Binding-site contacts:
Ligand atom C contacts residue ASN81 of chain 1.A at 3.7 Å.
Ligand atom CH contacts residue ILE87 of chain 1.A at 3.5 Å (hydrophobic).
Ligand atom CB contacts residue GLU82 of chain 1.A at 3.6 Å.
Ligand atom CH3 contacts residue ILE87 of chain 1.A at 3.8 Å (hydrophobic).
Ligand atom NZ contacts residue ILE87 of chain 1.A at 3.7 Å.
Ligand atom CA contacts residue ASN81 of chain 1.A at 3.5 Å.
Ligand atom O contacts residue GLU82 of chain 1.A at 2.8 Å (salt-bridge).
Ligand atom CH3 contacts residue PRO25 of chain 1.A at 3.4 Å (hydrophobic).
Ligand atom NH2 contacts residue GLU78 of chain 1.A at 2.7 Å (salt-bridge).
Ligand atom CZ contacts residue ASN81 of chain 1.A at 3.0 Å.
Ligand atom C contacts residue PHE80 of chain 1.A at 3.6 Å (hydrophobic).
Ligand atom NH1 contacts residue GLU82 of chain 1.A at 3.4 Å (salt-bridge).
Ligand atom NZ contacts residue VAL30 of chain 1.A at 3.5 Å.
Ligand atom CA contacts residue PHE80 of chain 1.A at 3.3 Å (hydrophobic).
Ligand atom NH1 contacts residue ASN81 of chain 1.A at 3.8 Å.
Ligand atom NH2 contacts residue ASN81 of chain 1.A at 2.9 Å (h-bond).
Ligand atom CH contacts residue VAL30 of chain 1.A at 3.7 Å (hydrophobic).
Ligand atom NZ contacts residue LYS40 of chain 1.A at 3.6 Å (salt-bridge).
Ligand atom CG contacts residue ASN81 of chain 1.A at 3.6 Å.
Ligand atom NE contacts residue GLU78 of chain 1.A at 2.9 Å (salt-bridge).
Ligand atom OH contacts residue ASN81 of chain 1.A at 3.0 Å (h-bond).
Ligand atom CA contacts residue GLU82 of chain 1.A at 3.3 Å.
Ligand atom N contacts residue PHE80 of chain 1.A at 2.9 Å (h-bond).
Ligand atom OH contacts residue TYR38 of chain 1.A at 3.8 Å.
Ligand atom C contacts residue ASN81 of chain 1.A at 3.7 Å.
Ligand atom NH2 contacts residue ASP83 of chain 1.A at 2.9 Å (salt-bridge).
Ligand atom CD contacts residue ASN81 of chain 1.A at 3.8 Å.
Ligand atom CE contacts residue LYS40 of chain 1.A at 3.6 Å.
Ligand atom NE contacts residue ASN81 of chain 1.A at 3.2 Å (h-bond).
Ligand atom CG contacts residue PHE80 of chain 1.A at 3.7 Å (hydrophobic).
Ligand atom O contacts residue ILE87 of chain 1.A at 3.2 Å.
Ligand atom CB contacts residue ASN81 of chain 1.A at 3.7 Å.
Ligand atom N contacts residue ASN81 of chain 1.A at 2.9 Å (h-bond).
Ligand atom CD contacts residue ILE87 of chain 1.A at 3.5 Å (hydrophobic).
Ligand atom CG contacts residue GLU82 of chain 1.A at 3.8 Å.
Ligand atom CZ contacts residue GLU78 of chain 1.A at 3.2 Å.
Ligand atom O contacts residue ASN81 of chain 1.A at 3.2 Å.
Ligand atom CB contacts residue SER85 of chain 1.A at 3.5 Å.
Ligand atom CD contacts residue THR79 of chain 1.A at 3.3 Å.
Ligand atom NE contacts residue THR79 of chain 1.A at 3.3 Å (h-bond).

Sequence of chain 1.A:
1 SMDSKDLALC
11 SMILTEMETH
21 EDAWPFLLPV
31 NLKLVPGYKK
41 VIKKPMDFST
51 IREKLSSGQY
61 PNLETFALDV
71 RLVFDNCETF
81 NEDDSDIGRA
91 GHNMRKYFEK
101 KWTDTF

The protein below binds the small molecule below.
Small molecule (SMILES): CC(=O)NCCCC[C@H](NC(=O)CNC(=O)CN)C(=O)N[C@@H](C)C(=O)N1CCC[C@H]1C(=O)N[C@@H](CCCN=C(N)N)C(=O)N[C@@H](CCCCN)C(=O)N[C@H](C=O)CCC(N)=O